Sequence of chain 1.B:
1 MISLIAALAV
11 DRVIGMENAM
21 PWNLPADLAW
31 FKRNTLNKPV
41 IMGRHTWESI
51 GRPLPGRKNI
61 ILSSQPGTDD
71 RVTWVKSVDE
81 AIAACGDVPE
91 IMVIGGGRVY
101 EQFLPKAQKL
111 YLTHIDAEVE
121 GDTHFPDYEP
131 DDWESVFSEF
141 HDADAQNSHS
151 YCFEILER

The protein below binds the small molecule below.
Small molecule (SMILES): COc1cc(Cc2cnc(N)nc2N)cc(OC)c1OC

Binding-site contacts:
Ligand atom C20 contacts residue SER49 of chain 1.B at 3.2 Å.
Ligand atom C6 contacts residue ILE5 of chain 1.B at 3.6 Å (hydrophobic).
Ligand atom C20 contacts residue MET20 of chain 1.B at 3.9 Å (hydrophobic).
Ligand atom C9 contacts residue ILE94 of chain 1.B at 3.7 Å (hydrophobic).
Ligand atom C21 contacts residue NAP1 of chain 1.J at 4.0 Å.
Ligand atom C6 contacts residue TYR100 of chain 1.B at 4.0 Å (hydrophobic).
Ligand atom N5 contacts residue ALA6 of chain 1.B at 3.4 Å.
Ligand atom C18 contacts residue ILE50 of chain 1.B at 3.5 Å (hydrophobic).
Ligand atom C9 contacts residue PHE31 of chain 1.B at 4.0 Å (hydrophobic).
Ligand atom O19 contacts residue ILE50 of chain 1.B at 3.8 Å.
Ligand atom C9 contacts residue NAP1 of chain 1.J at 3.7 Å.
Ligand atom O19 contacts residue SER49 of chain 1.B at 3.3 Å (h-bond).
Ligand atom N4 contacts residue ASP27 of chain 1.B at 2.9 Å (salt-bridge).
Ligand atom N2 contacts residue PHE31 of chain 1.B at 3.7 Å.
Ligand atom N7 contacts residue ILE94 of chain 1.B at 3.3 Å (h-bond).
Ligand atom C15 contacts residue ILE50 of chain 1.B at 3.5 Å (hydrophobic).
Ligand atom C1 contacts residue PHE31 of chain 1.B at 3.8 Å (hydrophobic).
Ligand atom N7 contacts residue PHE31 of chain 1.B at 3.6 Å.
Ligand atom N2 contacts residue ASP27 of chain 1.B at 2.9 Å (salt-bridge).
Ligand atom C3 contacts residue ALA6 of chain 1.B at 3.9 Å (hydrophobic).
Ligand atom N4 contacts residue ALA7 of chain 1.B at 3.8 Å.
Ligand atom N4 contacts residue THR113 of chain 1.B at 3.4 Å (h-bond).
Ligand atom C8 contacts residue NAP1 of chain 1.J at 4.0 Å.
Ligand atom N7 contacts residue ILE5 of chain 1.B at 2.8 Å (h-bond).
Ligand atom C3 contacts residue PHE31 of chain 1.B at 3.8 Å (hydrophobic).
Ligand atom O16 contacts residue ILE50 of chain 1.B at 3.8 Å.
Ligand atom C20 contacts residue NAP1 of chain 1.J at 3.2 Å.
Ligand atom C3 contacts residue ASP27 of chain 1.B at 3.7 Å.
Ligand atom O13 contacts residue LEU28 of chain 1.B at 3.9 Å.
Ligand atom C6 contacts residue PHE31 of chain 1.B at 3.5 Å (hydrophobic).
Ligand atom N5 contacts residue ILE5 of chain 1.B at 3.4 Å (h-bond).
Ligand atom C8 contacts residue PHE31 of chain 1.B at 3.6 Å (hydrophobic).
Ligand atom N7 contacts residue TYR100 of chain 1.B at 3.1 Å (h-bond).
Ligand atom N4 contacts residue ALA6 of chain 1.B at 3.3 Å (h-bond).
Ligand atom C1 contacts residue ASP27 of chain 1.B at 3.9 Å.
Ligand atom N7 contacts residue NAP1 of chain 1.J at 3.8 Å.
Ligand atom N5 contacts residue PHE31 of chain 1.B at 3.6 Å.
Ligand atom C11 contacts residue PHE31 of chain 1.B at 3.9 Å (hydrophobic).
Ligand atom C17 contacts residue MET20 of chain 1.B at 3.6 Å (hydrophobic).
Ligand atom N4 contacts residue ILE5 of chain 1.B at 4.0 Å.